Sequence of chain 3.D:
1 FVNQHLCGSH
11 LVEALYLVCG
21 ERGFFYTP

Binding-site contacts:
Ligand atom C3 contacts residue SER9 of chain 4.D at 3.8 Å.
Ligand atom C4 contacts residue SER9 of chain 4.D at 3.8 Å.
Ligand atom C6 contacts residue LEU17 of chain 3.D at 3.8 Å (hydrophobic).
Ligand atom O4 contacts residue HIS10 of chain 3.D at 2.9 Å (h-bond).
Ligand atom C5 contacts residue ALA14 of chain 3.D at 3.9 Å (hydrophobic).
Ligand atom N1' contacts residue GLU13 of chain 3.D at 3.7 Å.
Ligand atom C3 contacts residue GLU13 of chain 4.D at 4.3 Å.
Ligand atom N1' contacts residue LEU17 of chain 3.D at 3.6 Å.
Ligand atom C4 contacts residue GLU13 of chain 3.D at 3.9 Å.
Ligand atom C6 contacts residue GLU13 of chain 3.D at 3.4 Å.
Ligand atom C3 contacts residue GLU13 of chain 3.D at 3.9 Å.
Ligand atom C3 contacts residue HIS10 of chain 3.D at 4.1 Å.
Ligand atom O4 contacts residue SER9 of chain 4.D at 3.2 Å (h-bond).
Ligand atom C1 contacts residue GLU13 of chain 3.D at 3.5 Å.
Ligand atom C1' contacts residue LEU17 of chain 3.D at 4.3 Å (hydrophobic).
Ligand atom C5 contacts residue GLU13 of chain 3.D at 3.6 Å.
Ligand atom C4 contacts residue HIS10 of chain 3.D at 4.0 Å.
Ligand atom O1' contacts residue GLU13 of chain 3.D at 3.6 Å.
Ligand atom C2 contacts residue GLU13 of chain 4.D at 4.1 Å.
Ligand atom C1' contacts residue GLU13 of chain 3.D at 3.3 Å.
Ligand atom C2 contacts residue GLU13 of chain 3.D at 3.4 Å.
Ligand atom C5 contacts residue HIS10 of chain 3.D at 4.1 Å.
Ligand atom C6 contacts residue ALA14 of chain 3.D at 4.1 Å (hydrophobic).

Sequence of chain 4.D:
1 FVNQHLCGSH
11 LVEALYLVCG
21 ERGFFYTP

This protein binds this small molecule.
Small molecule (SMILES): NC(=O)c1ccc(O)cc1